Binding-site contacts:
Ligand atom C4 contacts residue ASN117 of chain 1.A at 3.4 Å.
Ligand atom N2 contacts residue GLU131 of chain 1.A at 3.1 Å (salt-bridge).
Ligand atom C7 contacts residue ASN167 of chain 1.A at 3.9 Å.
Ligand atom O4 contacts residue GLU134 of chain 1.A at 3.7 Å.
Ligand atom C3 contacts residue GLU131 of chain 1.A at 3.5 Å.
Ligand atom C6 contacts residue ASN117 of chain 1.A at 3.9 Å.
Ligand atom N2 contacts residue ASN167 of chain 1.A at 3.0 Å (h-bond).
Ligand atom O3 contacts residue GLU131 of chain 1.A at 3.3 Å (salt-bridge).
Ligand atom C5 contacts residue SER169 of chain 1.A at 3.9 Å.
Ligand atom C1 contacts residue ASN167 of chain 1.A at 1.4 Å.
Ligand atom O4 contacts residue ASN117 of chain 1.A at 3.6 Å (h-bond).
Ligand atom O5 contacts residue ASN117 of chain 1.A at 3.2 Å (h-bond).
Ligand atom C5 contacts residue ASN117 of chain 1.A at 3.2 Å.
Ligand atom C6 contacts residue SER122 of chain 1.A at 3.6 Å.
Ligand atom C2 contacts residue GLU131 of chain 1.A at 3.7 Å.
Ligand atom O3 contacts residue VAL119 of chain 1.A at 3.6 Å.
Ligand atom O5 contacts residue ASN167 of chain 1.A at 2.2 Å (h-bond).
Ligand atom O3 contacts residue ASN117 of chain 1.A at 3.9 Å.
Ligand atom C5 contacts residue ASN167 of chain 1.A at 3.6 Å.
Ligand atom C6 contacts residue GLY129 of chain 1.A at 3.8 Å.
Ligand atom C1 contacts residue GLU131 of chain 1.A at 3.8 Å.
Ligand atom C2 contacts residue ASN167 of chain 1.A at 2.5 Å.
Ligand atom O7 contacts residue SER118 of chain 1.A at 3.2 Å.
Ligand atom C6 contacts residue ASN170 of chain 1.A at 3.6 Å.
Ligand atom C1 contacts residue ASN117 of chain 1.A at 3.3 Å.
Ligand atom O6 contacts residue SER122 of chain 1.A at 3.5 Å.
Ligand atom O3 contacts residue SER118 of chain 1.A at 3.7 Å.
Ligand atom C6 contacts residue SER118 of chain 1.A at 3.9 Å.
Ligand atom O2 contacts residue GLU131 of chain 1.A at 2.8 Å (salt-bridge).
Ligand atom O6 contacts residue ASN170 of chain 1.A at 2.9 Å (h-bond).
Ligand atom O6 contacts residue ASN117 of chain 1.A at 3.3 Å (h-bond).
Ligand atom C7 contacts residue GLU131 of chain 1.A at 3.8 Å.
Ligand atom C8 contacts residue GLU131 of chain 1.A at 3.5 Å.
Ligand atom O7 contacts residue VAL119 of chain 1.A at 3.0 Å (h-bond).
Ligand atom C3 contacts residue ASN117 of chain 1.A at 3.6 Å.
Ligand atom C6 contacts residue SER169 of chain 1.A at 3.9 Å.
Ligand atom O5 contacts residue SER169 of chain 1.A at 3.9 Å.
Ligand atom O5 contacts residue ASN170 of chain 1.A at 3.9 Å.
Ligand atom C3 contacts residue ASN167 of chain 1.A at 3.8 Å.
Ligand atom O6 contacts residue GLY129 of chain 1.A at 2.9 Å (h-bond).

Sequence of chain 1.A:
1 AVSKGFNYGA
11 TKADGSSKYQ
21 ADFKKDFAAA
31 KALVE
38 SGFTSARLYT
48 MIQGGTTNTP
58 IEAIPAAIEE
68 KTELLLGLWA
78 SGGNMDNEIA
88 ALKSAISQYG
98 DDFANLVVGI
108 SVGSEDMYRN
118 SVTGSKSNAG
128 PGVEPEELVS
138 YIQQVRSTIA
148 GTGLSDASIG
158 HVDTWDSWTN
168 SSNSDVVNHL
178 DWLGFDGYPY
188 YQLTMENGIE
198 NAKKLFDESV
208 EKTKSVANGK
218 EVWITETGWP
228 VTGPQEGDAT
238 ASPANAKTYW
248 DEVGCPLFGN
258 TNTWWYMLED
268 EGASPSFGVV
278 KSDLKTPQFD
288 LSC

The small molecule below binds the protein below.
Small molecule (SMILES): CC(=O)N[C@H]1[C@H](O[C@H]2[C@H](O)[C@@H](NC(C)=O)CO[C@@H]2CO)O[C@H](CO)[C@@H](O[C@@H]2O[C@H](CO[C@H]3O[C@H](CO[C@H]4O[C@H](CO)[C@@H](O)[C@H](O)[C@@H]4O)[C@@H](O)[C@H](O[C@H]4O[C@H](CO)[C@@H](O)[C@H](O)[C@@H]4O)[C@@H]3O)[C@@H](O)[C@H](O[C@H]3O[C@H](CO)[C@@H](O)[C@H](O)[C@@H]3O)[C@@H]2O)[C@@H]1O